Binding-site contacts:
Ligand atom N1 contacts residue LEU86 of chain 1.C at 3.7 Å.
Ligand atom C4A contacts residue LYS40 of chain 1.C at 3.5 Å.
Ligand atom O contacts residue CYS313 of chain 1.A at 3.5 Å.
Ligand atom O contacts residue ARG139 of chain 1.C at 3.4 Å (salt-bridge).
Ligand atom OG contacts residue TYR356 of chain 1.C at 3.6 Å.
Ligand atom C contacts residue TYR267 of chain 1.A at 3.5 Å (hydrophobic).
Ligand atom C5A contacts residue VAL38 of chain 1.C at 3.8 Å (hydrophobic).
Ligand atom O1P contacts residue GLY224 of chain 1.C at 3.2 Å (h-bond).
Ligand atom C6 contacts residue HIS169 of chain 1.C at 3.6 Å.
Ligand atom OG contacts residue TYR286 of chain 1.A at 2.8 Å (h-bond).
Ligand atom O2P contacts residue TYR44 of chain 1.C at 3.2 Å (h-bond).
Ligand atom CA contacts residue TYR267 of chain 1.A at 3.0 Å (hydrophobic).
Ligand atom O contacts residue MET314 of chain 1.A at 3.3 Å (h-bond).
Ligand atom C2 contacts residue ARG139 of chain 1.C at 3.7 Å.
Ligand atom C contacts residue MET314 of chain 1.A at 3.3 Å (hydrophobic).
Ligand atom C3 contacts residue LEU86 of chain 1.C at 3.4 Å (hydrophobic).
Ligand atom O1P contacts residue ASN206 of chain 1.C at 3.5 Å.
Ligand atom ND contacts residue TYR286 of chain 1.A at 3.2 Å (h-bond).
Ligand atom N1 contacts residue ARG222 of chain 1.C at 2.5 Å (salt-bridge).
Ligand atom O2P contacts residue TYR356 of chain 1.C at 3.5 Å.
Ligand atom ND contacts residue MET314 of chain 1.A at 2.8 Å.
Ligand atom O1P contacts residue SER207 of chain 1.C at 2.7 Å (h-bond).
Ligand atom C2 contacts residue ARG222 of chain 1.C at 3.6 Å.
Ligand atom O4P contacts residue ASN206 of chain 1.C at 3.7 Å.
Ligand atom C3 contacts residue ARG139 of chain 1.C at 3.4 Å.
Ligand atom O2P contacts residue VAL225 of chain 1.C at 3.0 Å (h-bond).
Ligand atom N contacts residue TYR267 of chain 1.A at 2.8 Å (h-bond).
Ligand atom O3 contacts residue ARG139 of chain 1.C at 2.5 Å (salt-bridge).
Ligand atom O2P contacts residue GLY224 of chain 1.C at 3.2 Å.
Ligand atom C2 contacts residue LEU86 of chain 1.C at 3.3 Å (hydrophobic).
Ligand atom C2A contacts residue ARG139 of chain 1.C at 3.5 Å.
Ligand atom C2A contacts residue LEU86 of chain 1.C at 3.7 Å (hydrophobic).
Ligand atom C6 contacts residue ARG222 of chain 1.C at 3.1 Å.
Ligand atom O3P contacts residue TYR356 of chain 1.C at 2.5 Å (h-bond).
Ligand atom P contacts residue TYR356 of chain 1.C at 3.6 Å.
Ligand atom O contacts residue LYS40 of chain 1.C at 3.2 Å (salt-bridge).
Ligand atom CB contacts residue TYR356 of chain 1.C at 3.5 Å (hydrophobic).
Ligand atom N1 contacts residue HIS169 of chain 1.C at 3.6 Å.
Ligand atom O3 contacts residue LYS40 of chain 1.C at 3.6 Å.
Ligand atom OG contacts residue MET314 of chain 1.A at 3.7 Å.

Sequence of chain 1.A:
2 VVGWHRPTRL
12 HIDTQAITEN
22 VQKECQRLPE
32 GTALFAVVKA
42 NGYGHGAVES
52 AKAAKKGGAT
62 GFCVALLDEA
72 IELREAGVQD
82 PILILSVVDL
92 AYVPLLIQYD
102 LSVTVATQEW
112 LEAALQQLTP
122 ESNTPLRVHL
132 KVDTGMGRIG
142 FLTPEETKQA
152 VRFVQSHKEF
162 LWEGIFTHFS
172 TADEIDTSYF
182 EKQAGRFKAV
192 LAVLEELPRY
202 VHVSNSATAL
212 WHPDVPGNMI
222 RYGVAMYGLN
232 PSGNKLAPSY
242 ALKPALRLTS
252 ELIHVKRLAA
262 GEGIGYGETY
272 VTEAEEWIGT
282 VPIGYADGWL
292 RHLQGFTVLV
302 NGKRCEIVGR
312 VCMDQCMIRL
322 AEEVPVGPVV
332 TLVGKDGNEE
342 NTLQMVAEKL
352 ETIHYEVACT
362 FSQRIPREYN

Sequence of chain 1.C:
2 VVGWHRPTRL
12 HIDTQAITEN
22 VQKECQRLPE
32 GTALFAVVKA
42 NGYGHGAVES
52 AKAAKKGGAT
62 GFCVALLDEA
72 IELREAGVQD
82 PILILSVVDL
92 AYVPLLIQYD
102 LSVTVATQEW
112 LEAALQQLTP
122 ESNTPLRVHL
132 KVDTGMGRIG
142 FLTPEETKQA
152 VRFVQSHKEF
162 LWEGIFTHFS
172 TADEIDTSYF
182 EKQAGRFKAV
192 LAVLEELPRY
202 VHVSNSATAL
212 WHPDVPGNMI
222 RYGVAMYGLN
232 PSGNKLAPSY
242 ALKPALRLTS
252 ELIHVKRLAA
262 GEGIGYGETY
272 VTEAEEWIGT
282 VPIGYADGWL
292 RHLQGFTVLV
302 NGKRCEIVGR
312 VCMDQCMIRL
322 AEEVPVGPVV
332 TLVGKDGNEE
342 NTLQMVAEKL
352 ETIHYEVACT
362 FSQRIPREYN

This small molecule binds to this protein.
Small molecule (SMILES): Cc1ncc(COP(=O)(O)O)c(CN[C@@H]2CONC2=O)c1O